Sequence of chain 1.B:
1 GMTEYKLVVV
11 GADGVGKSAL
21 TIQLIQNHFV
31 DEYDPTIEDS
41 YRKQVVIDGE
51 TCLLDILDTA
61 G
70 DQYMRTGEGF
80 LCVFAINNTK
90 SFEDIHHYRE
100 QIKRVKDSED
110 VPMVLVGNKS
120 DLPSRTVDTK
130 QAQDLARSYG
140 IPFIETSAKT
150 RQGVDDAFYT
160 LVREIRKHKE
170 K

This small molecule binds to this protein.
Small molecule (SMILES): Nc1nc2c(ncn2[C@@H]2O[C@H](CO[P](=O)(O)O[P](=O)(O)CP(=O)(O)O)[C@@H](O)[C@H]2O)c(=O)[nH]1

Binding-site contacts:
Ligand atom C3' contacts residue GLU32 of chain 1.B at 3.5 Å.
Ligand atom O6 contacts residue LYS118 of chain 1.B at 3.4 Å.
Ligand atom O2B contacts residue GLY16 of chain 1.B at 3.1 Å (h-bond).
Ligand atom N7 contacts residue ASN117 of chain 1.B at 3.2 Å (h-bond).
Ligand atom O2' contacts residue ASP31 of chain 1.B at 3.0 Å (salt-bridge).
Ligand atom O2A contacts residue SER18 of chain 1.B at 3.5 Å (h-bond).
Ligand atom O2' contacts residue PHE29 of chain 1.B at 3.4 Å.
Ligand atom N2 contacts residue LEU121 of chain 1.B at 3.6 Å.
Ligand atom O6 contacts residue ASP120 of chain 1.B at 3.6 Å (salt-bridge).
Ligand atom O6 contacts residue ALA147 of chain 1.B at 2.8 Å (h-bond).
Ligand atom O1G contacts residue PRO35 of chain 1.B at 3.3 Å.
Ligand atom C3B contacts residue GLY14 of chain 1.B at 3.5 Å.
Ligand atom O1G contacts residue THR36 of chain 1.B at 3.6 Å (h-bond).
Ligand atom C6 contacts residue LYS118 of chain 1.B at 3.5 Å.
Ligand atom O2A contacts residue ALA19 of chain 1.B at 2.7 Å (h-bond).
Ligand atom O6 contacts residue SER146 of chain 1.B at 3.6 Å.
Ligand atom O6 contacts residue ASN117 of chain 1.B at 3.3 Å (h-bond).
Ligand atom C2' contacts residue VAL30 of chain 1.B at 3.5 Å (hydrophobic).
Ligand atom O3G contacts residue LYS17 of chain 1.B at 2.6 Å (salt-bridge).
Ligand atom O4' contacts residue LYS118 of chain 1.B at 3.2 Å (salt-bridge).
Ligand atom N1 contacts residue ASP120 of chain 1.B at 2.8 Å (salt-bridge).
Ligand atom O2B contacts residue LYS17 of chain 1.B at 2.7 Å (salt-bridge).
Ligand atom O2B contacts residue GLY14 of chain 1.B at 3.5 Å (h-bond).
Ligand atom O1B contacts residue MG1 of chain 1.G at 2.1 Å.
Ligand atom O2G contacts residue THR36 of chain 1.B at 2.8 Å (h-bond).
Ligand atom O3G contacts residue GLY61 of chain 1.B at 3.0 Å (h-bond).
Ligand atom O2' contacts residue VAL30 of chain 1.B at 2.8 Å (h-bond).
Ligand atom N2 contacts residue ASP120 of chain 1.B at 2.9 Å (salt-bridge).
Ligand atom O6 contacts residue LYS148 of chain 1.B at 3.6 Å (salt-bridge).
Ligand atom O1B contacts residue LYS17 of chain 1.B at 3.5 Å (salt-bridge).
Ligand atom O3A contacts residue GLY16 of chain 1.B at 3.1 Å (h-bond).
Ligand atom PB contacts residue MG1 of chain 1.G at 3.3 Å.
Ligand atom C3B contacts residue TYR33 of chain 1.B at 3.5 Å (hydrophobic).
Ligand atom PG contacts residue MG1 of chain 1.G at 3.2 Å.
Ligand atom C3B contacts residue MG1 of chain 1.G at 3.5 Å.
Ligand atom O2B contacts residue VAL15 of chain 1.B at 3.3 Å (h-bond).
Ligand atom O2A contacts residue GLY16 of chain 1.B at 3.4 Å.
Ligand atom O1B contacts residue SER18 of chain 1.B at 3.0 Å (h-bond).
Ligand atom O3' contacts residue ASP31 of chain 1.B at 2.8 Å (salt-bridge).
Ligand atom O2G contacts residue MG1 of chain 1.G at 1.9 Å.